Sequence of chain 1.D:
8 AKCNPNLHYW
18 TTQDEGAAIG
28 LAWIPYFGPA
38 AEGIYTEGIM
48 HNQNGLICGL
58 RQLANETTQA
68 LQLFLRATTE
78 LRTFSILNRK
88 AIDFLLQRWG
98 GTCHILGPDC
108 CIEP

Sequence of chain 1.I:
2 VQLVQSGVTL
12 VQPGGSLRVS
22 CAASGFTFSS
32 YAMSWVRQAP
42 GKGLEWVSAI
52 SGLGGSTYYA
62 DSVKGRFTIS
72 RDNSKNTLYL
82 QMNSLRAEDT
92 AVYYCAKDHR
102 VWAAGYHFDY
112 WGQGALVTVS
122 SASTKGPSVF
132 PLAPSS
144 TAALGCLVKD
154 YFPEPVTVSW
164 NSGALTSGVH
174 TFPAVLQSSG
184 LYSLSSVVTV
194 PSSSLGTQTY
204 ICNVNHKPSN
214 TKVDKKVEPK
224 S

Binding-site contacts:
Ligand atom O7 contacts residue ASN41 of chain 1.C at 3.9 Å.
Ligand atom C6 contacts residue GLU124 of chain 1.C at 3.7 Å.
Ligand atom N2 contacts residue ASN62 of chain 1.D at 4.4 Å.
Ligand atom C7 contacts residue LEU38 of chain 1.C at 4.0 Å (hydrophobic).
Ligand atom C8 contacts residue ALA126 of chain 1.C at 3.8 Å (hydrophobic).
Ligand atom C5 contacts residue ARG101 of chain 1.I at 2.8 Å.
Ligand atom O5 contacts residue ARG101 of chain 1.I at 2.7 Å (salt-bridge).
Ligand atom C2 contacts residue ARG101 of chain 1.I at 3.6 Å.
Ligand atom C2 contacts residue GLU124 of chain 1.C at 4.3 Å.
Ligand atom C7 contacts residue ARG101 of chain 1.I at 4.3 Å.
Ligand atom O6 contacts residue ARG101 of chain 1.I at 4.0 Å.
Ligand atom O6 contacts residue GLU124 of chain 1.C at 3.6 Å.
Ligand atom C5 contacts residue GLU124 of chain 1.C at 3.8 Å.
Ligand atom C4 contacts residue ARG101 of chain 1.I at 4.3 Å.
Ligand atom O6 contacts residue LYS123 of chain 1.C at 4.4 Å.
Ligand atom C6 contacts residue ARG101 of chain 1.I at 2.6 Å.
Ligand atom C5 contacts residue TRP103 of chain 1.I at 4.4 Å (hydrophobic).
Ligand atom O7 contacts residue ARG101 of chain 1.I at 3.3 Å (salt-bridge).
Ligand atom O5 contacts residue GLU124 of chain 1.C at 4.2 Å.
Ligand atom C4 contacts residue ARG101 of chain 1.I at 4.1 Å.
Ligand atom C6 contacts residue TRP103 of chain 1.I at 3.7 Å (hydrophobic).
Ligand atom N2 contacts residue GLU124 of chain 1.C at 4.3 Å.
Ligand atom O4 contacts residue ARG101 of chain 1.I at 4.4 Å.
Ligand atom O5 contacts residue ASN62 of chain 1.D at 3.4 Å (h-bond).
Ligand atom C3 contacts residue GLU124 of chain 1.C at 3.8 Å.
Ligand atom O5 contacts residue TRP103 of chain 1.I at 3.9 Å.
Ligand atom C8 contacts residue ARG101 of chain 1.I at 4.4 Å.
Ligand atom C2 contacts residue ARG101 of chain 1.I at 4.4 Å.
Ligand atom C1 contacts residue ARG101 of chain 1.I at 4.1 Å.
Ligand atom C1 contacts residue ASN62 of chain 1.D at 2.9 Å.
Ligand atom C1 contacts residue ARG101 of chain 1.I at 3.7 Å.
Ligand atom O7 contacts residue LEU38 of chain 1.C at 3.0 Å.
Ligand atom C4 contacts residue SER53 of chain 1.J at 4.3 Å.
Ligand atom C8 contacts residue VAL148 of chain 1.C at 3.5 Å (hydrophobic).
Ligand atom O4 contacts residue SER53 of chain 1.J at 3.0 Å (h-bond).
Ligand atom O3 contacts residue ARG101 of chain 1.I at 2.6 Å (salt-bridge).
Ligand atom O3 contacts residue GLU124 of chain 1.C at 2.4 Å (salt-bridge).
Ligand atom C2 contacts residue ASN62 of chain 1.D at 4.1 Å.
Ligand atom O2 contacts residue ARG101 of chain 1.I at 3.9 Å.
Ligand atom C3 contacts residue ARG101 of chain 1.I at 3.8 Å.

Sequence of chain 1.C:
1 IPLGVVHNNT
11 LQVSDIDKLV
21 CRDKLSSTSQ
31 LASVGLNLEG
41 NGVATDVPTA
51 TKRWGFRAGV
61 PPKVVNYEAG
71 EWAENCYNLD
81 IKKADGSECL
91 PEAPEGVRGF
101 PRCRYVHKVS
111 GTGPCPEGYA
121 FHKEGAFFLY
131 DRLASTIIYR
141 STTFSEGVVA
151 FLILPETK

This protein binds this small molecule.
Small molecule (SMILES): CC(=O)N[C@H]1[C@H](O[C@H]2[C@H](O)[C@@H](NC(C)=O)CO[C@@H]2CO)O[C@H](CO)[C@@H](O[C@@H]2O[C@H](CO[C@H]3O[C@H](CO)[C@@H](O)[C@H](O)[C@@H]3O)[C@@H](O)[C@H](O[C@H]3O[C@H](CO)[C@@H](O)[C@H](O)[C@@H]3O)[C@@H]2O)[C@@H]1O

Sequence of chain 1.J:
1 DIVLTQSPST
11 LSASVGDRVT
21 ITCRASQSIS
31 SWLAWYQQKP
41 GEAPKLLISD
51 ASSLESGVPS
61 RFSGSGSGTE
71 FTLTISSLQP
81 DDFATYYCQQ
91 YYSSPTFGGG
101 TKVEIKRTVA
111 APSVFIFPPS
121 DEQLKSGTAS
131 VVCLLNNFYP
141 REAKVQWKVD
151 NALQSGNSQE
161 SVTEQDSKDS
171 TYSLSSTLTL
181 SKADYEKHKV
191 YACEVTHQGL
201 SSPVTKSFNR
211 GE